Binding-site contacts:
Ligand atom O7 contacts residue ASN212 of chain 1.A at 3.5 Å (h-bond).
Ligand atom O5 contacts residue SER214 of chain 1.A at 3.8 Å.
Ligand atom O5 contacts residue VAL215 of chain 1.A at 3.3 Å.
Ligand atom C5 contacts residue SER214 of chain 1.A at 3.8 Å.
Ligand atom C7 contacts residue ASN212 of chain 1.A at 3.4 Å.
Ligand atom C1 contacts residue SER214 of chain 1.A at 4.1 Å.
Ligand atom C4 contacts residue ASN212 of chain 1.A at 4.2 Å.
Ligand atom O5 contacts residue ASN212 of chain 1.A at 2.4 Å (h-bond).
Ligand atom C1 contacts residue ASN212 of chain 1.A at 1.4 Å.
Ligand atom O6 contacts residue VAL215 of chain 1.A at 4.2 Å.
Ligand atom C2 contacts residue ASN212 of chain 1.A at 2.5 Å.
Ligand atom C6 contacts residue SER214 of chain 1.A at 3.8 Å.
Ligand atom O6 contacts residue SER214 of chain 1.A at 4.3 Å.
Ligand atom C3 contacts residue ASN212 of chain 1.A at 3.8 Å.
Ligand atom N2 contacts residue ASN212 of chain 1.A at 3.0 Å (h-bond).
Ligand atom C1 contacts residue VAL215 of chain 1.A at 3.9 Å (hydrophobic).
Ligand atom C5 contacts residue ASN212 of chain 1.A at 3.7 Å.

Sequence of chain 1.A:
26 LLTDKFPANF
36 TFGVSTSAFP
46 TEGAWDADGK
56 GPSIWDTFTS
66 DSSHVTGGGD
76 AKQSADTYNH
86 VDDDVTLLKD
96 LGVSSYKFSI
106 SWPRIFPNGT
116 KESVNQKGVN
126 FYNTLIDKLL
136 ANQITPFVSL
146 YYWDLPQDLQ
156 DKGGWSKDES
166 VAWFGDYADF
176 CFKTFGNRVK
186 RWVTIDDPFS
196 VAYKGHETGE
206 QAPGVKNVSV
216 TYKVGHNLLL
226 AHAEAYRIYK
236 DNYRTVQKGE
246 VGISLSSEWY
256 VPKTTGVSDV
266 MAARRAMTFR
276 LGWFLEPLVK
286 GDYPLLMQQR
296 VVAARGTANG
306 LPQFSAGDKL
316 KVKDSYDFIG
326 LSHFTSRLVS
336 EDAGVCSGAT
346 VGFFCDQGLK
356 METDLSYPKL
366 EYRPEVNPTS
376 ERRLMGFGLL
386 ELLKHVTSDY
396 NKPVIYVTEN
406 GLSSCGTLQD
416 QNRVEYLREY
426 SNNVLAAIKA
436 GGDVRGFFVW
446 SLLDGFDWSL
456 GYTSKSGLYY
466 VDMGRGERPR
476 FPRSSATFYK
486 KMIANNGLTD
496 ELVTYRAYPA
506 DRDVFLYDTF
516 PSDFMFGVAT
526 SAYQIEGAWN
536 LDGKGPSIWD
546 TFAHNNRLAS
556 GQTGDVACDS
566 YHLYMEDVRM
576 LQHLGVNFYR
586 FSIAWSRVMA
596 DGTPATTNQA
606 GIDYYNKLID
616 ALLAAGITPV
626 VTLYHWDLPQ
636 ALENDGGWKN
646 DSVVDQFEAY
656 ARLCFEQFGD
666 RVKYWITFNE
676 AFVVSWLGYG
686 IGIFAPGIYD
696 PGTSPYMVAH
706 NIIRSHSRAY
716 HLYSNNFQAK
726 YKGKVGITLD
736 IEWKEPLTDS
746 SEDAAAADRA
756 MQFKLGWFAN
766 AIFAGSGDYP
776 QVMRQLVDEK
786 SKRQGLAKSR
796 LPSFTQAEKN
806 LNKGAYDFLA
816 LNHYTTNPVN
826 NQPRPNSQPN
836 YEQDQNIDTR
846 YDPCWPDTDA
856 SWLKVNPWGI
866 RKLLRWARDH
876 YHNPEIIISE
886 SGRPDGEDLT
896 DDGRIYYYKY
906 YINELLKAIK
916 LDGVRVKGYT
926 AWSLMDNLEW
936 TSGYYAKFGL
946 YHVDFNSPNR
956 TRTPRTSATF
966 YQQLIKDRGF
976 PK

This small molecule binds to this protein.
Small molecule (SMILES): CC(=O)N[C@H]1CO[C@H](CO)[C@@H](O)[C@@H]1O[C@@H]1O[C@@H](C)[C@@H](O)[C@@H](O)[C@@H]1O